Binding-site contacts:
Ligand atom O7 contacts residue GLY296 of chain 1.C at 4.1 Å.
Ligand atom C7 contacts residue GLY296 of chain 1.C at 4.1 Å.
Ligand atom C3 contacts residue ASN314 of chain 1.C at 3.6 Å.
Ligand atom C7 contacts residue LEU297 of chain 1.C at 4.3 Å (hydrophobic).
Ligand atom O6 contacts residue PHE351 of chain 1.C at 3.7 Å.
Ligand atom C1 contacts residue ASN314 of chain 1.C at 1.4 Å.
Ligand atom O7 contacts residue LYS343 of chain 1.C at 4.3 Å.
Ligand atom C8 contacts residue GLY298 of chain 1.C at 3.6 Å.
Ligand atom O3 contacts residue PHE351 of chain 1.C at 3.9 Å.
Ligand atom O5 contacts residue ASN314 of chain 1.C at 2.4 Å (h-bond).
Ligand atom O7 contacts residue LEU297 of chain 1.C at 4.2 Å.
Ligand atom O7 contacts residue ASN314 of chain 1.C at 3.5 Å (h-bond).
Ligand atom C8 contacts residue SER313 of chain 1.C at 4.0 Å.
Ligand atom N2 contacts residue PHE351 of chain 1.C at 4.2 Å.
Ligand atom C7 contacts residue ASN314 of chain 1.C at 3.2 Å.
Ligand atom C8 contacts residue LEU312 of chain 1.C at 4.3 Å (hydrophobic).
Ligand atom C8 contacts residue ASN314 of chain 1.C at 4.3 Å.
Ligand atom C2 contacts residue ASN314 of chain 1.C at 2.2 Å.
Ligand atom C8 contacts residue GLY296 of chain 1.C at 3.7 Å.
Ligand atom N2 contacts residue LEU312 of chain 1.C at 4.2 Å.
Ligand atom O7 contacts residue PHE351 of chain 1.C at 4.3 Å.
Ligand atom C8 contacts residue LEU297 of chain 1.C at 3.5 Å (hydrophobic).
Ligand atom C6 contacts residue PHE351 of chain 1.C at 4.2 Å (hydrophobic).
Ligand atom N2 contacts residue ASN314 of chain 1.C at 2.6 Å (h-bond).
Ligand atom C6 contacts residue LYS352 of chain 1.C at 4.2 Å.
Ligand atom C8 contacts residue PHE351 of chain 1.C at 3.7 Å (hydrophobic).
Ligand atom C5 contacts residue ASN314 of chain 1.C at 3.6 Å.
Ligand atom C4 contacts residue ASN314 of chain 1.C at 4.1 Å.
Ligand atom C7 contacts residue PHE351 of chain 1.C at 4.2 Å (hydrophobic).

Sequence of chain 1.C:
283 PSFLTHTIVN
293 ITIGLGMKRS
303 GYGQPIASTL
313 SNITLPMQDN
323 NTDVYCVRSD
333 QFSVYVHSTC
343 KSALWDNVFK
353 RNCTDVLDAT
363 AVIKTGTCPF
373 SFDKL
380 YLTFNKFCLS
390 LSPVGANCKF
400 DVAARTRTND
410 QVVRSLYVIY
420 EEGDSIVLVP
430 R

This protein binds this small molecule.
Small molecule (SMILES): CC(=O)N[C@H]1[C@H](O[C@H]2[C@H](O)[C@@H](NC(C)=O)CO[C@@H]2CO)O[C@H](CO)[C@@H](O)[C@@H]1O